Binding-site contacts:
Ligand atom OP1 contacts residue ARG15 of chain 42.A at 2.5 Å.
Ligand atom C2 contacts residue A3 of chain 42.B at 3.5 Å.
Ligand atom C5 contacts residue ARG19 of chain 42.A at 2.9 Å.
Ligand atom P contacts residue ARG15 of chain 42.A at 3.1 Å.
Ligand atom C3' contacts residue ARG19 of chain 42.A at 3.4 Å.
Ligand atom O5' contacts residue ARG19 of chain 42.A at 2.1 Å (salt-bridge).
Ligand atom O4 contacts residue A1 of chain 42.B at 3.0 Å (h-bond).
Ligand atom C2' contacts residue ARG19 of chain 42.A at 3.6 Å.
Ligand atom O5' contacts residue ARG15 of chain 42.A at 3.6 Å.
Ligand atom OP1 contacts residue LYS18 of chain 42.A at 3.7 Å.
Ligand atom O4' contacts residue ARG19 of chain 42.A at 3.9 Å.
Ligand atom O2 contacts residue A2 of chain 42.B at 3.7 Å.
Ligand atom OP1 contacts residue ARG19 of chain 42.A at 4.1 Å.
Ligand atom C3' contacts residue ARG15 of chain 42.A at 3.8 Å.
Ligand atom OP2 contacts residue ALA16 of chain 42.A at 4.1 Å.
Ligand atom N1 contacts residue ARG19 of chain 42.A at 3.9 Å.
Ligand atom N3 contacts residue A3 of chain 42.B at 2.8 Å (h-bond).
Ligand atom O3' contacts residue ARG19 of chain 42.A at 3.6 Å (salt-bridge).
Ligand atom N3 contacts residue A2 of chain 42.B at 3.7 Å.
Ligand atom N3 contacts residue A1 of chain 42.B at 2.7 Å (h-bond).
Ligand atom C5' contacts residue ARG19 of chain 42.A at 3.2 Å.
Ligand atom C5' contacts residue ARG15 of chain 42.A at 2.5 Å.
Ligand atom OP2 contacts residue ARG15 of chain 42.A at 2.5 Å.
Ligand atom O2 contacts residue A1 of chain 42.B at 2.7 Å (h-bond).
Ligand atom O4 contacts residue A3 of chain 42.B at 2.8 Å (h-bond).
Ligand atom C2 contacts residue A2 of chain 42.B at 3.9 Å.
Ligand atom C1' contacts residue ARG19 of chain 42.A at 4.3 Å.
Ligand atom N1 contacts residue A3 of chain 42.B at 4.3 Å.
Ligand atom OP1 contacts residue MET14 of chain 42.A at 3.8 Å.
Ligand atom C2 contacts residue A1 of chain 42.B at 3.1 Å.
Ligand atom P contacts residue ARG19 of chain 42.A at 2.8 Å.
Ligand atom C4' contacts residue ARG19 of chain 42.A at 3.7 Å.
Ligand atom C6 contacts residue ARG19 of chain 42.A at 2.7 Å.
Ligand atom C4 contacts residue A1 of chain 42.B at 3.4 Å.
Ligand atom C4' contacts residue ARG15 of chain 42.A at 3.3 Å.
Ligand atom C4 contacts residue ARG19 of chain 42.A at 3.9 Å.
Ligand atom O2 contacts residue A3 of chain 42.B at 3.2 Å.
Ligand atom C4 contacts residue A3 of chain 42.B at 3.6 Å.
Ligand atom OP2 contacts residue ARG19 of chain 42.A at 2.1 Å (salt-bridge).
Ligand atom O3' contacts residue ARG15 of chain 42.A at 3.1 Å (salt-bridge).

This small molecule binds to this protein.
Small molecule (SMILES): O=c1ccn([C@@H]2O[C@H](CO[P](=O)(O)O[C@H]3[C@@H](O)[C@H](n4ccc(=O)[nH]c4=O)O[C@@H]3CO[P](=O)(O)O[C@H]3[C@@H](O)[C@H](n4ccc(=O)[nH]c4=O)O[C@@H]3CO[P](=O)(O)O[C@H]3[C@@H](O)[C@H](n4ccc(=O)[nH]c4=O)O[C@@H]3COP(=O)=O)[C@@H](O)[C@H]2O)c(=O)[nH]1

Sequence of chain 42.A:
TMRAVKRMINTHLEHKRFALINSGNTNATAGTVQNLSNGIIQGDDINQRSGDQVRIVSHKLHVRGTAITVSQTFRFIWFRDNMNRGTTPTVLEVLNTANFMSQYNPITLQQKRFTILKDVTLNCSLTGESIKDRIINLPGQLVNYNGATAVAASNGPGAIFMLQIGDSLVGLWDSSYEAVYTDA